Binding-site contacts:
Ligand atom C2 contacts residue PHE124 of chain 1.B at 4.0 Å (hydrophobic).
Ligand atom C1 contacts residue PHE124 of chain 1.B at 3.8 Å (hydrophobic).
Ligand atom O40 contacts residue ILE136 of chain 1.B at 3.5 Å.
Ligand atom C21 contacts residue HIS59 of chain 1.B at 4.0 Å.
Ligand atom C8 contacts residue PHE113 of chain 1.B at 3.7 Å (hydrophobic).
Ligand atom N12 contacts residue ALA104 of chain 1.B at 3.4 Å.
Ligand atom O11 contacts residue ALA104 of chain 1.B at 3.5 Å.
Ligand atom O33 contacts residue VAL97 of chain 1.B at 3.5 Å (h-bond).
Ligand atom N34 contacts residue MET101 of chain 1.B at 3.6 Å.
Ligand atom C14 contacts residue GLN22 of chain 1.B at 3.3 Å.
Ligand atom CL contacts residue CYS56 of chain 1.B at 3.5 Å.
Ligand atom C23 contacts residue VAL97 of chain 1.B at 3.8 Å (hydrophobic).
Ligand atom C17 contacts residue PHE113 of chain 1.B at 3.5 Å (hydrophobic).
Ligand atom O33 contacts residue MET101 of chain 1.B at 3.2 Å.
Ligand atom C7 contacts residue PHE113 of chain 1.B at 3.5 Å (hydrophobic).
Ligand atom C10 contacts residue ALA104 of chain 1.B at 3.4 Å (hydrophobic).
Ligand atom C22 contacts residue VAL97 of chain 1.B at 3.8 Å (hydrophobic).
Ligand atom C36 contacts residue HIS215 of chain 1.B at 3.5 Å.
Ligand atom C29 contacts residue HIS59 of chain 1.B at 3.5 Å.
Ligand atom O40 contacts residue HIS215 of chain 1.B at 3.2 Å (h-bond).
Ligand atom C23 contacts residue LEU60 of chain 1.B at 4.0 Å (hydrophobic).
Ligand atom C27 contacts residue HIS59 of chain 1.B at 3.8 Å.
Ligand atom C25 contacts residue LEU60 of chain 1.B at 4.0 Å (hydrophobic).
Ligand atom C8 contacts residue VAL112 of chain 1.B at 3.9 Å (hydrophobic).
Ligand atom C1 contacts residue PHE137 of chain 1.B at 3.9 Å (hydrophobic).
Ligand atom C31 contacts residue MET101 of chain 1.B at 3.6 Å (hydrophobic).
Ligand atom C7 contacts residue VAL112 of chain 1.B at 3.9 Å (hydrophobic).
Ligand atom C17 contacts residue LEU23 of chain 1.B at 4.0 Å (hydrophobic).
Ligand atom C32 contacts residue MET101 of chain 1.B at 3.3 Å (hydrophobic).
Ligand atom N26 contacts residue HIS215 of chain 1.B at 3.5 Å (h-bond).
Ligand atom C10 contacts residue PHE113 of chain 1.B at 4.0 Å (hydrophobic).
Ligand atom N9 contacts residue PHE113 of chain 1.B at 3.1 Å (h-bond).
Ligand atom C30 contacts residue MET101 of chain 1.B at 3.7 Å (hydrophobic).
Ligand atom C38 contacts residue MET94 of chain 1.B at 3.9 Å (hydrophobic).
Ligand atom C37 contacts residue VAL97 of chain 1.B at 3.9 Å (hydrophobic).
Ligand atom C13 contacts residue ALA104 of chain 1.B at 3.7 Å (hydrophobic).
Ligand atom C37 contacts residue LEU60 of chain 1.B at 3.6 Å (hydrophobic).
Ligand atom O15 contacts residue GLN22 of chain 1.B at 3.3 Å (h-bond).
Ligand atom CL contacts residue PHE114 of chain 1.B at 3.8 Å.
Ligand atom O11 contacts residue MET101 of chain 1.B at 3.6 Å.

Sequence of chain 1.B:
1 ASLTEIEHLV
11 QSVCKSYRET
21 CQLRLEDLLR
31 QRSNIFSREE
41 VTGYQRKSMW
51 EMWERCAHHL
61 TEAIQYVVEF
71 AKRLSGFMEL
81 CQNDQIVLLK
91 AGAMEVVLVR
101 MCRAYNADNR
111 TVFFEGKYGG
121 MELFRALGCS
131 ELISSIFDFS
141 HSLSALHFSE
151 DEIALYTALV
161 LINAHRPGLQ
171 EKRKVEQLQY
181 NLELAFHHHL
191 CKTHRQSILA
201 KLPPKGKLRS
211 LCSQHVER

The small molecule below binds the protein below.
Small molecule (SMILES): CC(C)n1c(=O)n(CC2CC2)c(=O)c2cc(NC(=O)N3CCO[C@@H](C(=O)Nc4ccc(C#N)c(Cl)c4)C3)ccc21